Sequence of chain 1.D:
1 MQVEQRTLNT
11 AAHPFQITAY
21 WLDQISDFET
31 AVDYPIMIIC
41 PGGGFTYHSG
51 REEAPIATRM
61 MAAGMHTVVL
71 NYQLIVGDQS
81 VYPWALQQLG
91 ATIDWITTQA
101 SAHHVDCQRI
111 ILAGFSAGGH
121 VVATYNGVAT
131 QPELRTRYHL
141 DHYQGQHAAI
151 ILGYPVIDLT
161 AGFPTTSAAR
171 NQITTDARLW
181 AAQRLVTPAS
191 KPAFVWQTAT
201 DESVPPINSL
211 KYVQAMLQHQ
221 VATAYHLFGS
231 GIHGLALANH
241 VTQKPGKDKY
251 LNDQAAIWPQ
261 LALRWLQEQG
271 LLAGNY

This protein binds this small molecule.
Small molecule (SMILES): CC(=O)Oc1ccccc1

Binding-site contacts:
Ligand atom OAB contacts residue ASN71 of chain 1.D at 3.6 Å.
Ligand atom OAH contacts residue CCN1 of chain 1.Z at 4.3 Å.
Ligand atom CAI contacts residue CCN1 of chain 1.Z at 3.9 Å.
Ligand atom CAI contacts residue GLN99 of chain 1.E at 4.1 Å.
Ligand atom CAI contacts residue ASN71 of chain 1.D at 4.0 Å.
Ligand atom CAI contacts residue GLN16 of chain 1.D at 3.8 Å.
Ligand atom OAH contacts residue GLN99 of chain 1.E at 4.5 Å.
Ligand atom CAF contacts residue GLN16 of chain 1.D at 3.5 Å.
Ligand atom CAI contacts residue TRP95 of chain 1.E at 4.3 Å (hydrophobic).
Ligand atom OAH contacts residue ASN71 of chain 1.D at 4.0 Å.
Ligand atom CAA contacts residue CCN1 of chain 1.Z at 3.4 Å.
Ligand atom CAA contacts residue TRP95 of chain 1.E at 3.8 Å (hydrophobic).
Ligand atom OAB contacts residue TRP95 of chain 1.E at 4.1 Å.
Ligand atom OAH contacts residue GLN16 of chain 1.D at 3.3 Å (h-bond).
Ligand atom CAJ contacts residue GLN16 of chain 1.D at 3.8 Å.
Ligand atom CAF contacts residue ARG6 of chain 1.E at 3.7 Å.
Ligand atom CAF contacts residue GLN99 of chain 1.E at 4.0 Å.
Ligand atom CAJ contacts residue GLN5 of chain 1.D at 4.2 Å.
Ligand atom CAG contacts residue GLN99 of chain 1.E at 3.7 Å.
Ligand atom CAD contacts residue GLN99 of chain 1.E at 3.8 Å.
Ligand atom CAD contacts residue GLN5 of chain 1.D at 3.2 Å.
Ligand atom CAA contacts residue GLN99 of chain 1.E at 3.6 Å.
Ligand atom CAF contacts residue GLN5 of chain 1.D at 3.0 Å.
Ligand atom OAB contacts residue ARG6 of chain 1.E at 3.4 Å (salt-bridge).
Ligand atom OAB contacts residue CCN1 of chain 1.Z at 4.2 Å.
Ligand atom CAD contacts residue ARG6 of chain 1.E at 4.5 Å.
Ligand atom CAI contacts residue ARG6 of chain 1.E at 4.0 Å.
Ligand atom OAB contacts residue GLN16 of chain 1.D at 3.3 Å (h-bond).
Ligand atom CAC contacts residue GLN99 of chain 1.E at 3.6 Å.
Ligand atom CAA contacts residue THR98 of chain 1.E at 3.3 Å.
Ligand atom CAE contacts residue GLN99 of chain 1.E at 3.8 Å.
Ligand atom CAJ contacts residue GLN99 of chain 1.E at 3.8 Å.

Sequence of chain 1.E:
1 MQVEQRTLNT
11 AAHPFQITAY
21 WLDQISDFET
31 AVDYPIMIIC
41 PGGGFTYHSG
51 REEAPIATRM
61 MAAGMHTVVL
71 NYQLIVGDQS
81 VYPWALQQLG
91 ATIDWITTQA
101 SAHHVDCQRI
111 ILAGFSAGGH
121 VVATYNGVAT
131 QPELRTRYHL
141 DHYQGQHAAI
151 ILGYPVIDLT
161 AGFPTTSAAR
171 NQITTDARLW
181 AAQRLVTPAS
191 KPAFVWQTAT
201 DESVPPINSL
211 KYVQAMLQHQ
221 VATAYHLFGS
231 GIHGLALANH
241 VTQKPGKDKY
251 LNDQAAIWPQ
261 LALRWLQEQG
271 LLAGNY